Binding-site contacts:
Ligand atom O3G contacts residue GLY69 of chain 1.G at 2.8 Å (h-bond).
Ligand atom C2' contacts residue GLU37 of chain 1.G at 3.5 Å.
Ligand atom N3B contacts residue GLY21 of chain 1.G at 3.2 Å (h-bond).
Ligand atom N3B contacts residue TYR40 of chain 1.G at 3.4 Å.
Ligand atom N3B contacts residue MG1 of chain 1.T at 3.5 Å.
Ligand atom PB contacts residue MG1 of chain 1.T at 3.3 Å.
Ligand atom PA contacts residue THR26 of chain 1.G at 3.5 Å.
Ligand atom O2G contacts residue MG1 of chain 1.T at 2.0 Å.
Ligand atom O6 contacts residue SER151 of chain 1.G at 3.4 Å (h-bond).
Ligand atom N1 contacts residue ASP126 of chain 1.G at 2.7 Å (salt-bridge).
Ligand atom N7 contacts residue ASN123 of chain 1.G at 3.1 Å (h-bond).
Ligand atom O2B contacts residue MG1 of chain 1.T at 2.2 Å.
Ligand atom O2' contacts residue GLU37 of chain 1.G at 2.8 Å (salt-bridge).
Ligand atom O1G contacts residue ALA42 of chain 1.G at 3.5 Å.
Ligand atom C3' contacts residue LYS38 of chain 1.G at 3.5 Å.
Ligand atom O6 contacts residue LYS153 of chain 1.G at 3.4 Å (salt-bridge).
Ligand atom O4' contacts residue LYS124 of chain 1.G at 3.1 Å (salt-bridge).
Ligand atom PB contacts residue LYS24 of chain 1.G at 3.5 Å.
Ligand atom O1A contacts residue THR25 of chain 1.G at 3.1 Å (h-bond).
Ligand atom O3G contacts residue LYS24 of chain 1.G at 2.7 Å (salt-bridge).
Ligand atom O3G contacts residue GLY20 of chain 1.G at 3.6 Å.
Ligand atom PG contacts residue MG1 of chain 1.T at 3.2 Å.
Ligand atom O1B contacts residue THR22 of chain 1.G at 3.3 Å (h-bond).
Ligand atom O5' contacts residue THR26 of chain 1.G at 3.2 Å (h-bond).
Ligand atom O2A contacts residue TYR40 of chain 1.G at 3.3 Å.
Ligand atom O1A contacts residue THR26 of chain 1.G at 2.7 Å (h-bond).
Ligand atom O6 contacts residue ALA152 of chain 1.G at 2.9 Å (h-bond).
Ligand atom O3' contacts residue LYS38 of chain 1.G at 2.6 Å (salt-bridge).
Ligand atom C2 contacts residue ASP126 of chain 1.G at 3.5 Å.
Ligand atom O2B contacts residue LYS24 of chain 1.G at 3.6 Å (salt-bridge).
Ligand atom O2G contacts residue THR43 of chain 1.G at 2.8 Å (h-bond).
Ligand atom O3A contacts residue GLY23 of chain 1.G at 3.2 Å (h-bond).
Ligand atom O6 contacts residue ASN123 of chain 1.G at 3.1 Å (h-bond).
Ligand atom O1G contacts residue TYR40 of chain 1.G at 2.8 Å (h-bond).
Ligand atom O2B contacts residue THR25 of chain 1.G at 2.9 Å (h-bond).
Ligand atom O1A contacts residue GLY23 of chain 1.G at 3.3 Å.
Ligand atom O2' contacts residue LYS38 of chain 1.G at 3.0 Å (salt-bridge).
Ligand atom O1B contacts residue GLY23 of chain 1.G at 3.0 Å (h-bond).
Ligand atom O1B contacts residue LYS24 of chain 1.G at 2.8 Å (salt-bridge).
Ligand atom N2 contacts residue ASP126 of chain 1.G at 3.2 Å (salt-bridge).

A small-molecule ligand and the protein it binds are described below.
Small molecule (SMILES): Nc1nc2c(ncn2[C@@H]2O[C@H](CO[P](=O)(O)O[P](=O)(O)NP(=O)(O)O)[C@@H](O)[C@H]2O)c(=O)[nH]1

Sequence of chain 1.G:
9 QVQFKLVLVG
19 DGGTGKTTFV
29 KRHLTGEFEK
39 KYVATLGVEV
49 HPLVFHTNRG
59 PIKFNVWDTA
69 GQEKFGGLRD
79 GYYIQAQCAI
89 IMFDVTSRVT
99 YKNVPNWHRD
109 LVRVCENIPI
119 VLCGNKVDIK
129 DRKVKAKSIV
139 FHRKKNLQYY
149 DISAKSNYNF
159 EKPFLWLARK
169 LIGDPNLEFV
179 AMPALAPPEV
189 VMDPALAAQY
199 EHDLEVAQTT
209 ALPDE